Sequence of chain 2.B:
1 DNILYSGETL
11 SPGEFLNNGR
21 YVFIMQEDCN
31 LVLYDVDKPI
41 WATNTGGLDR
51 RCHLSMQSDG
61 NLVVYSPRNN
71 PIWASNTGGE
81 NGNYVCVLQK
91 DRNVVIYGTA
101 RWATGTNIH

This protein binds this small molecule.
Small molecule (SMILES): O=C1O[C@H](CO)[C@@H](O)[C@H](O[C@H]2O[C@H](CO)[C@@H](O)[C@H](O)[C@@H]2O)[C@@H]1O

Binding-site contacts:
Ligand atom C6 contacts residue ASP59 of chain 2.B at 4.1 Å.
Ligand atom C4 contacts residue ASP59 of chain 2.B at 4.4 Å.
Ligand atom C4 contacts residue VAL63 of chain 2.B at 4.3 Å (hydrophobic).
Ligand atom C3 contacts residue TYR65 of chain 2.B at 4.2 Å (hydrophobic).
Ligand atom C4 contacts residue GLN57 of chain 2.B at 4.3 Å.
Ligand atom O3 contacts residue ASP59 of chain 2.B at 4.2 Å.
Ligand atom O2 contacts residue GLN57 of chain 2.B at 3.0 Å (h-bond).
Ligand atom C1 contacts residue ASN61 of chain 2.B at 3.5 Å.
Ligand atom O4 contacts residue TYR65 of chain 2.B at 2.9 Å (h-bond).
Ligand atom C6 contacts residue VAL63 of chain 2.B at 4.4 Å (hydrophobic).
Ligand atom C1 contacts residue TYR65 of chain 2.B at 4.0 Å (hydrophobic).
Ligand atom C6 contacts residue PRO71 of chain 2.B at 4.0 Å (hydrophobic).
Ligand atom O6 contacts residue ASN61 of chain 2.B at 4.4 Å.
Ligand atom C3 contacts residue GLN57 of chain 2.B at 3.7 Å.
Ligand atom O4 contacts residue ASP59 of chain 2.B at 4.0 Å.
Ligand atom C5 contacts residue ASP59 of chain 2.B at 3.7 Å.
Ligand atom O5 contacts residue ASN61 of chain 2.B at 3.0 Å (h-bond).
Ligand atom O2 contacts residue ASN61 of chain 2.B at 3.3 Å (h-bond).
Ligand atom C4 contacts residue ASN61 of chain 2.B at 4.0 Å.
Ligand atom O3 contacts residue TYR65 of chain 2.B at 3.5 Å (h-bond).
Ligand atom C1 contacts residue ASP59 of chain 2.B at 4.4 Å.
Ligand atom C1 contacts residue GLN57 of chain 2.B at 4.2 Å.
Ligand atom C3 contacts residue ASP59 of chain 2.B at 4.5 Å.
Ligand atom C4 contacts residue TYR65 of chain 2.B at 3.7 Å (hydrophobic).
Ligand atom C2 contacts residue ASP59 of chain 2.B at 3.4 Å.
Ligand atom O4 contacts residue PRO71 of chain 2.B at 3.9 Å.
Ligand atom O2 contacts residue ASP59 of chain 2.B at 2.5 Å (salt-bridge).
Ligand atom C2 contacts residue TYR65 of chain 2.B at 3.8 Å (hydrophobic).
Ligand atom O6 contacts residue ASP59 of chain 2.B at 4.2 Å.
Ligand atom C5 contacts residue ASN61 of chain 2.B at 3.8 Å.
Ligand atom C2 contacts residue GLN57 of chain 2.B at 4.0 Å.
Ligand atom C2 contacts residue ASN61 of chain 2.B at 3.9 Å.
Ligand atom C6 contacts residue ASN61 of chain 2.B at 3.9 Å.
Ligand atom O6 contacts residue ALA74 of chain 2.B at 4.1 Å.
Ligand atom O3 contacts residue GLN57 of chain 2.B at 3.2 Å (h-bond).
Ligand atom C6 contacts residue ALA74 of chain 2.B at 4.1 Å (hydrophobic).